Binding-site contacts:
Ligand atom N2 contacts residue THR177 of chain 1.C at 3.4 Å.
Ligand atom N1 contacts residue TYR50 of chain 1.C at 3.6 Å.
Ligand atom C3 contacts residue LEU176 of chain 1.C at 3.1 Å (hydrophobic).
Ligand atom O1 contacts residue TRP180 of chain 1.C at 3.4 Å.
Ligand atom C15 contacts residue ILE35 of chain 1.C at 3.7 Å (hydrophobic).
Ligand atom C4 contacts residue TYR50 of chain 1.C at 3.8 Å (hydrophobic).
Ligand atom C13 contacts residue LEU181 of chain 1.C at 3.6 Å (hydrophobic).
Ligand atom O2 contacts residue TRP180 of chain 1.C at 3.4 Å.
Ligand atom C6 contacts residue TYR50 of chain 1.C at 3.5 Å (hydrophobic).
Ligand atom C2 contacts residue ASP178 of chain 1.C at 3.4 Å.
Ligand atom N3 contacts residue THR34 of chain 1.C at 3.7 Å.
Ligand atom C16 contacts residue THR34 of chain 1.C at 3.3 Å.
Ligand atom O2 contacts residue THR177 of chain 1.C at 2.7 Å (h-bond).
Ligand atom N4 contacts residue TRP180 of chain 1.C at 3.8 Å.
Ligand atom C3 contacts residue TYR50 of chain 1.C at 3.5 Å (hydrophobic).
Ligand atom C10 contacts residue THR177 of chain 1.C at 3.7 Å.
Ligand atom C14 contacts residue MET64 of chain 1.C at 3.6 Å (hydrophobic).
Ligand atom O1 contacts residue THR177 of chain 1.C at 3.5 Å.
Ligand atom N3 contacts residue TRP180 of chain 1.C at 3.3 Å.
Ligand atom C12 contacts residue LEU173 of chain 1.C at 3.8 Å (hydrophobic).
Ligand atom N3 contacts residue THR177 of chain 1.C at 3.4 Å.
Ligand atom O2 contacts residue LEU181 of chain 1.C at 3.5 Å (h-bond).
Ligand atom C4 contacts residue THR177 of chain 1.C at 3.5 Å.
Ligand atom S1 contacts residue THR177 of chain 1.C at 3.8 Å.
Ligand atom N4 contacts residue PHE38 of chain 1.C at 3.3 Å.
Ligand atom S1 contacts residue TRP180 of chain 1.C at 3.5 Å.
Ligand atom C2 contacts residue TYR50 of chain 1.C at 3.4 Å (hydrophobic).
Ligand atom N4 contacts residue THR34 of chain 1.C at 3.0 Å (h-bond).
Ligand atom C9 contacts residue THR34 of chain 1.C at 3.5 Å.
Ligand atom C16 contacts residue PHE38 of chain 1.C at 3.4 Å (hydrophobic).
Ligand atom C5 contacts residue TRP180 of chain 1.C at 3.6 Å (hydrophobic).
Ligand atom C9 contacts residue PHE38 of chain 1.C at 3.5 Å (hydrophobic).
Ligand atom C1 contacts residue TYR50 of chain 1.C at 3.4 Å (hydrophobic).
Ligand atom C14 contacts residue TYR217 of chain 1.C at 3.7 Å (hydrophobic).
Ligand atom C1 contacts residue ASP178 of chain 1.C at 3.2 Å.
Ligand atom F1 contacts residue ARG170 of chain 1.C at 3.2 Å.
Ligand atom C2 contacts residue LEU176 of chain 1.C at 3.6 Å (hydrophobic).
Ligand atom F1 contacts residue LEU181 of chain 1.C at 3.2 Å.
Ligand atom N3 contacts residue PHE38 of chain 1.C at 3.8 Å.
Ligand atom C3 contacts residue THR177 of chain 1.C at 3.5 Å.

This protein binds this small molecule.
Small molecule (SMILES): O=C(N/N=C/c1ccc(Sc2ncccn2)o1)c1cccc(F)c1

Sequence of chain 1.C:
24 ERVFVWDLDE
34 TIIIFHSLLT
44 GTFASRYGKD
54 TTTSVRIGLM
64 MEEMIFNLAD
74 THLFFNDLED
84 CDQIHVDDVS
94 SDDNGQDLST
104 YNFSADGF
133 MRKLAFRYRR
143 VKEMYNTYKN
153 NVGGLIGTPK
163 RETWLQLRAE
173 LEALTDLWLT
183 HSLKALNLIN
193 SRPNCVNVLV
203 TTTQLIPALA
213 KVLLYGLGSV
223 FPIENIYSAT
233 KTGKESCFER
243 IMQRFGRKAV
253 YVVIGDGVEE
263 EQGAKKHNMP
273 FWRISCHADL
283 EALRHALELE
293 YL